A small-molecule ligand and the protein it binds are described below.
Small molecule (SMILES): CC(=O)N[C@@H]1[C@@H](O)[C@H](O)[C@@H](CO)O[C@H]1O

Sequence of chain 15.E:
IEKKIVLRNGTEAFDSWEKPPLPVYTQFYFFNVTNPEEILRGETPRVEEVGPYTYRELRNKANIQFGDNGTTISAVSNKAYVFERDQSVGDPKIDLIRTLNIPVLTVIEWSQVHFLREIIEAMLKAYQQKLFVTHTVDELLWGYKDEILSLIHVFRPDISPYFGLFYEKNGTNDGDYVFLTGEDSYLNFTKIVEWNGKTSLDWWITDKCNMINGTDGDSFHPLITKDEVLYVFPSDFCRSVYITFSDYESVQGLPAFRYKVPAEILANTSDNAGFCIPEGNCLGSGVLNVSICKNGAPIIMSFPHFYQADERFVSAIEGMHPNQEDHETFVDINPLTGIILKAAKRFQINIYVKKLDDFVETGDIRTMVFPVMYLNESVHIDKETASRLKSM

Binding-site contacts:
Ligand atom C6 contacts residue ASN21 of chain 15.E at 3.3 Å.
Ligand atom C4 contacts residue ASN21 of chain 15.E at 3.8 Å.
Ligand atom N2 contacts residue ASN21 of chain 15.E at 3.3 Å (h-bond).
Ligand atom O6 contacts residue ASN21 of chain 15.E at 4.3 Å.
Ligand atom C2 contacts residue ASN21 of chain 15.E at 2.5 Å.
Ligand atom C3 contacts residue ASN21 of chain 15.E at 3.7 Å.
Ligand atom C7 contacts residue ASN21 of chain 15.E at 4.0 Å.
Ligand atom C5 contacts residue ASN21 of chain 15.E at 3.3 Å.
Ligand atom C1 contacts residue ASN21 of chain 15.E at 1.4 Å.
Ligand atom O5 contacts residue ASN21 of chain 15.E at 2.5 Å (h-bond).
Ligand atom O7 contacts residue ASN21 of chain 15.E at 4.0 Å.